The small molecule below binds the protein below.
Small molecule (SMILES): Nc1ccn([C@H]2C[C@H](O[P](=O)(O)OC[C@H]3O[C@@H](n4ccc(N)nc4=O)C[C@@H]3O[P](=O)(O)OC[C@H]3O[C@@H](n4cnc5c(N)ncnc54)C[C@@H]3O)[C@@H](CO[P](=O)(O)O[C@H]3C[C@H](n4cnc5c(N)ncnc54)O[C@@H]3CO[P](=O)(O)O[C@H]3C[C@H](n4cnc5c(N)ncnc54)O[C@@H]3CO[P](=O)(O)O[C@H]3C[C@H](n4ccc(N)nc4=O)O[C@@H]3COP(=O)=O)O2)c(=O)n1

Sequence of chain 1.S:
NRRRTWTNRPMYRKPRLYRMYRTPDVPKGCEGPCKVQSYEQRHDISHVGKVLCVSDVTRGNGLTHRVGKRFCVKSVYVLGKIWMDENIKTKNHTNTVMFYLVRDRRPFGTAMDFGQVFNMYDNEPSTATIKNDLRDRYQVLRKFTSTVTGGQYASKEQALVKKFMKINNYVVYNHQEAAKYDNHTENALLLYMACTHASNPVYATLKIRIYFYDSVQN

Binding-site contacts:
Ligand atom C5 contacts residue PHE164 of chain 1.S at 3.4 Å (hydrophobic).
Ligand atom OP2 contacts residue TYR77 of chain 1.S at 2.6 Å (h-bond).
Ligand atom OP2 contacts residue ARG209 of chain 1.S at 3.0 Å (salt-bridge).
Ligand atom OP2 contacts residue LYS128 of chain 1.Q at 3.0 Å (salt-bridge).
Ligand atom N1 contacts residue PHE164 of chain 1.S at 3.6 Å.
Ligand atom C5 contacts residue ASP25 of chain 1.S at 3.4 Å.
Ligand atom C5 contacts residue TYR213 of chain 1.S at 3.7 Å (hydrophobic).
Ligand atom O4' contacts residue VAL125 of chain 1.Q at 3.7 Å.
Ligand atom OP2 contacts residue TYR211 of chain 1.S at 3.1 Å (h-bond).
Ligand atom O2 contacts residue TYR211 of chain 1.S at 3.0 Å.
Ligand atom C2 contacts residue TYR211 of chain 1.S at 3.6 Å (hydrophobic).
Ligand atom O3' contacts residue TYR211 of chain 1.S at 3.1 Å (h-bond).
Ligand atom N3 contacts residue PHE164 of chain 1.S at 3.6 Å.
Ligand atom N4 contacts residue SER75 of chain 1.S at 3.3 Å (h-bond).
Ligand atom C5' contacts residue ARG120 of chain 1.Q at 3.7 Å.
Ligand atom OP1 contacts residue ARG2 of chain 1.S at 3.1 Å.
Ligand atom O5' contacts residue ARG120 of chain 1.Q at 3.3 Å.
Ligand atom O3' contacts residue ARG127 of chain 1.Q at 3.4 Å.
Ligand atom C5 contacts residue CYS34 of chain 1.S at 3.6 Å (hydrophobic).
Ligand atom OP1 contacts residue ARG127 of chain 1.Q at 3.5 Å.
Ligand atom C4' contacts residue VAL125 of chain 1.Q at 3.6 Å (hydrophobic).
Ligand atom C6 contacts residue PHE164 of chain 1.S at 3.5 Å (hydrophobic).
Ligand atom C2' contacts residue CYS34 of chain 1.S at 3.6 Å (hydrophobic).
Ligand atom C6 contacts residue CYS34 of chain 1.S at 3.5 Å (hydrophobic).
Ligand atom OP1 contacts residue ARG120 of chain 1.Q at 2.8 Å (salt-bridge).
Ligand atom OP2 contacts residue ARG2 of chain 1.S at 3.2 Å (salt-bridge).
Ligand atom C2' contacts residue TYR211 of chain 1.S at 3.0 Å (hydrophobic).
Ligand atom O3' contacts residue ASP121 of chain 1.Q at 3.4 Å (salt-bridge).
Ligand atom N3 contacts residue ARG88 of chain 1.Q at 3.4 Å (salt-bridge).
Ligand atom N6 contacts residue PHE164 of chain 1.S at 3.5 Å.
Ligand atom C3' contacts residue TYR211 of chain 1.S at 3.2 Å (hydrophobic).
Ligand atom OP1 contacts residue LYS128 of chain 1.Q at 2.8 Å (salt-bridge).
Ligand atom C4 contacts residue PHE164 of chain 1.S at 3.5 Å (hydrophobic).
Ligand atom C5' contacts residue LYS128 of chain 1.Q at 3.6 Å.
Ligand atom OP1 contacts residue ASP121 of chain 1.Q at 2.9 Å (salt-bridge).
Ligand atom C6 contacts residue ASP25 of chain 1.S at 3.4 Å.
Ligand atom N7 contacts residue PHE164 of chain 1.S at 3.6 Å.
Ligand atom C2 contacts residue PHE164 of chain 1.S at 3.5 Å (hydrophobic).
Ligand atom C4' contacts residue ARG90 of chain 1.Q at 3.7 Å.
Ligand atom N3 contacts residue TYR211 of chain 1.S at 3.6 Å.

Sequence of chain 1.Q:
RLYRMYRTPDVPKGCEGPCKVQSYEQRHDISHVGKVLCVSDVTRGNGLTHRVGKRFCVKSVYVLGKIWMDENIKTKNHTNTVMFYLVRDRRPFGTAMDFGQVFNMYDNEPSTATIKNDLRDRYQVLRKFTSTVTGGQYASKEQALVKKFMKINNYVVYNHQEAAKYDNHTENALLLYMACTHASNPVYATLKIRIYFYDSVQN